Sequence of chain 6.C:
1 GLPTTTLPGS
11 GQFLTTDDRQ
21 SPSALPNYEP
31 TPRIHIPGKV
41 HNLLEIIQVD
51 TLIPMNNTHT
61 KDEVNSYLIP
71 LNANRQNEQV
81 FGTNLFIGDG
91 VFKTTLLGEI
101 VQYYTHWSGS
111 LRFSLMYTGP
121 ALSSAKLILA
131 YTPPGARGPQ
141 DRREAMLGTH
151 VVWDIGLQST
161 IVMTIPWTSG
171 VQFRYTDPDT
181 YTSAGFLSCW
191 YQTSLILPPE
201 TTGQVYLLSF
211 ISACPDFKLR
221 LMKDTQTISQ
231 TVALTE

Sequence of chain 5.C:
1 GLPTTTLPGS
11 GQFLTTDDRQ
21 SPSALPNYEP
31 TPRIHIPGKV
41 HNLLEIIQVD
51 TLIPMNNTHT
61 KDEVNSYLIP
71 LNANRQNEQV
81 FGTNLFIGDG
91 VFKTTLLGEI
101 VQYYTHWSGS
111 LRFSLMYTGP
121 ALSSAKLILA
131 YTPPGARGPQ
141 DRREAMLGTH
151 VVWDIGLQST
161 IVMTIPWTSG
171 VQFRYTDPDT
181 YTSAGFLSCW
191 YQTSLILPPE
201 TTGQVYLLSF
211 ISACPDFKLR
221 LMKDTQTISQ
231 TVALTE

Sequence of chain 5.A:
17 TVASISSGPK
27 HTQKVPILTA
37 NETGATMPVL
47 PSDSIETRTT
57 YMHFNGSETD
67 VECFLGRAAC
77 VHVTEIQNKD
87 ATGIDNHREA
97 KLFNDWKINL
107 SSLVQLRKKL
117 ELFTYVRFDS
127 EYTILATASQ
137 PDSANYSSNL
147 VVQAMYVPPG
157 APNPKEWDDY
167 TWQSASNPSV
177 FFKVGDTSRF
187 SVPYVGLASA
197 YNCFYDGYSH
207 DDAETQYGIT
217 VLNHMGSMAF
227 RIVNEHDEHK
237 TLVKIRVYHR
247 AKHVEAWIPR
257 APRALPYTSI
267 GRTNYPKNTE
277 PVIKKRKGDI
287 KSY

Binding-site contacts:
Ligand atom F3 contacts residue TYR152 of chain 5.A at 3.6 Å.
Ligand atom F1 contacts residue PHE186 of chain 5.A at 3.3 Å.
Ligand atom N1A contacts residue PRO174 of chain 5.A at 3.5 Å.
Ligand atom C2A contacts residue PHE186 of chain 5.A at 3.3 Å (hydrophobic).
Ligand atom C5B contacts residue TYR152 of chain 5.A at 3.4 Å (hydrophobic).
Ligand atom C3A contacts residue PHE186 of chain 5.A at 3.1 Å (hydrophobic).
Ligand atom C4 contacts residue TYR197 of chain 5.A at 3.7 Å (hydrophobic).
Ligand atom C1C contacts residue TYR197 of chain 5.A at 3.7 Å (hydrophobic).
Ligand atom O1A contacts residue PHE186 of chain 5.A at 3.4 Å.
Ligand atom N3A contacts residue TYR152 of chain 5.A at 3.5 Å.
Ligand atom N3A contacts residue PHE186 of chain 5.A at 3.1 Å.
Ligand atom F2 contacts residue VAL176 of chain 5.A at 2.7 Å.
Ligand atom C4B contacts residue TYR152 of chain 5.A at 3.6 Å (hydrophobic).
Ligand atom N1A contacts residue PHE186 of chain 5.A at 3.5 Å.
Ligand atom C3C contacts residue TYR128 of chain 5.A at 3.1 Å (hydrophobic).
Ligand atom F3 contacts residue SER175 of chain 5.A at 2.8 Å.
Ligand atom O1A contacts residue ALA24 of chain 5.C at 3.4 Å.
Ligand atom C6B contacts residue TYR152 of chain 5.A at 3.6 Å (hydrophobic).
Ligand atom CM6 contacts residue VAL191 of chain 5.A at 3.7 Å (hydrophobic).
Ligand atom CM2 contacts residue MET224 of chain 5.A at 3.5 Å (hydrophobic).
Ligand atom C4 contacts residue LEU106 of chain 5.A at 3.3 Å (hydrophobic).
Ligand atom F3 contacts residue VAL176 of chain 5.A at 3.6 Å.
Ligand atom CM4 contacts residue PHE186 of chain 5.A at 3.5 Å (hydrophobic).
Ligand atom C1C contacts residue TYR128 of chain 5.A at 3.3 Å (hydrophobic).
Ligand atom O1 contacts residue MET221 of chain 5.A at 3.7 Å.
Ligand atom CM4 contacts residue ALA150 of chain 5.A at 3.7 Å (hydrophobic).
Ligand atom C3B contacts residue MET224 of chain 5.A at 3.6 Å (hydrophobic).
Ligand atom C3 contacts residue LEU106 of chain 5.A at 3.4 Å (hydrophobic).
Ligand atom F3 contacts residue ALA150 of chain 5.A at 3.0 Å.
Ligand atom C2A contacts residue TYR152 of chain 5.A at 3.5 Å (hydrophobic).
Ligand atom CM2 contacts residue TYR128 of chain 5.A at 3.4 Å (hydrophobic).
Ligand atom O1A contacts residue PRO174 of chain 5.A at 3.4 Å.
Ligand atom CM6 contacts residue TYR152 of chain 5.A at 3.4 Å (hydrophobic).
Ligand atom CM4 contacts residue VAL176 of chain 5.A at 3.7 Å (hydrophobic).
Ligand atom F1 contacts residue MET224 of chain 5.A at 3.7 Å.
Ligand atom N1A contacts residue ALA24 of chain 5.C at 3.3 Å.
Ligand atom CM3 contacts residue ASN219 of chain 5.A at 3.5 Å.
Ligand atom C2C contacts residue TYR128 of chain 5.A at 3.2 Å (hydrophobic).
Ligand atom F3 contacts residue PRO174 of chain 5.A at 3.1 Å.
Ligand atom F2 contacts residue PHE186 of chain 5.A at 3.1 Å.

A small-molecule ligand and the protein it binds are described below.
Small molecule (SMILES): Cc1cc(CCCOc2c(C)cc(-c3noc(C(F)(F)F)n3)cc2C)on1